Sequence of chain 1.B:
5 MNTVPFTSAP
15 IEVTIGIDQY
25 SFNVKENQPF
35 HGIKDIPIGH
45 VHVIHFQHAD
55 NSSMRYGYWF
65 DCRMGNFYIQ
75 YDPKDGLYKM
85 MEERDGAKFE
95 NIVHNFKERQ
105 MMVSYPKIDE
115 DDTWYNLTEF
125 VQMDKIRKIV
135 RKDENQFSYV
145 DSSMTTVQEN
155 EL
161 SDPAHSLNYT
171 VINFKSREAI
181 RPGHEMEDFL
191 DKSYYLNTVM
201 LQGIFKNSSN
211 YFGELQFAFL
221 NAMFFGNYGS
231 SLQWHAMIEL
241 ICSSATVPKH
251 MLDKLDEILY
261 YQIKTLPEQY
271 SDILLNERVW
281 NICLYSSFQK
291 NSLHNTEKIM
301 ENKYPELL

Binding-site contacts:
Ligand atom F1 contacts residue LYS129 of chain 1.B at 3.3 Å.
Ligand atom C7 contacts residue GLU214 of chain 1.B at 4.0 Å.
Ligand atom C4 contacts residue LYS129 of chain 1.B at 3.8 Å.
Ligand atom F contacts residue GLU214 of chain 1.B at 3.9 Å.
Ligand atom C7 contacts residue GLY213 of chain 1.B at 3.8 Å.
Ligand atom F1 contacts residue GLN126 of chain 1.B at 3.3 Å.
Ligand atom C5 contacts residue LYS129 of chain 1.B at 3.7 Å.
Ligand atom N1 contacts residue ASN210 of chain 1.B at 3.0 Å.
Ligand atom C2 contacts residue GLU214 of chain 1.B at 3.8 Å.
Ligand atom O contacts residue THR170 of chain 1.B at 3.8 Å.
Ligand atom N contacts residue PHE205 of chain 1.B at 3.4 Å.
Ligand atom C contacts residue ASN210 of chain 1.B at 3.3 Å.
Ligand atom C3 contacts residue GLU214 of chain 1.B at 3.8 Å.
Ligand atom C7 contacts residue LYS129 of chain 1.B at 3.9 Å.
Ligand atom C6 contacts residue PHE205 of chain 1.B at 3.9 Å (hydrophobic).
Ligand atom C3 contacts residue ILE133 of chain 1.B at 3.4 Å (hydrophobic).
Ligand atom C1 contacts residue LYS129 of chain 1.B at 3.1 Å.
Ligand atom N1 contacts residue PHE205 of chain 1.B at 3.6 Å (h-bond).
Ligand atom F2 contacts residue ILE133 of chain 1.B at 4.0 Å.
Ligand atom F contacts residue PHE124 of chain 1.B at 3.8 Å.
Ligand atom C2 contacts residue GLY213 of chain 1.B at 4.1 Å.
Ligand atom C1 contacts residue GLU214 of chain 1.B at 3.9 Å.
Ligand atom C4 contacts residue GLU214 of chain 1.B at 3.9 Å.
Ligand atom C1 contacts residue ASN210 of chain 1.B at 3.8 Å.
Ligand atom C5 contacts residue ASN210 of chain 1.B at 3.7 Å.
Ligand atom F1 contacts residue ILE130 of chain 1.B at 2.9 Å.
Ligand atom N1 contacts residue LYS129 of chain 1.B at 3.3 Å.
Ligand atom C6 contacts residue ASN210 of chain 1.B at 3.8 Å.
Ligand atom F2 contacts residue GLY213 of chain 1.B at 3.3 Å.
Ligand atom C3 contacts residue LYS129 of chain 1.B at 3.6 Å.
Ligand atom F contacts residue VAL125 of chain 1.B at 3.3 Å.
Ligand atom C contacts residue LYS129 of chain 1.B at 3.4 Å.
Ligand atom F contacts residue GLN126 of chain 1.B at 3.5 Å.
Ligand atom F2 contacts residue GLU214 of chain 1.B at 3.5 Å.
Ligand atom O contacts residue GLU214 of chain 1.B at 3.3 Å (salt-bridge).
Ligand atom F2 contacts residue PHE217 of chain 1.B at 3.0 Å.
Ligand atom C4 contacts residue ILE133 of chain 1.B at 4.0 Å (hydrophobic).
Ligand atom N contacts residue GLU214 of chain 1.B at 3.6 Å (salt-bridge).
Ligand atom C2 contacts residue LYS129 of chain 1.B at 3.2 Å.
Ligand atom F contacts residue GLY213 of chain 1.B at 3.4 Å.

This small molecule binds to this protein.
Small molecule (SMILES): [H]/N=C(/NO)c1ccc(C(F)(F)F)cc1